Sequence of chain 1.A:
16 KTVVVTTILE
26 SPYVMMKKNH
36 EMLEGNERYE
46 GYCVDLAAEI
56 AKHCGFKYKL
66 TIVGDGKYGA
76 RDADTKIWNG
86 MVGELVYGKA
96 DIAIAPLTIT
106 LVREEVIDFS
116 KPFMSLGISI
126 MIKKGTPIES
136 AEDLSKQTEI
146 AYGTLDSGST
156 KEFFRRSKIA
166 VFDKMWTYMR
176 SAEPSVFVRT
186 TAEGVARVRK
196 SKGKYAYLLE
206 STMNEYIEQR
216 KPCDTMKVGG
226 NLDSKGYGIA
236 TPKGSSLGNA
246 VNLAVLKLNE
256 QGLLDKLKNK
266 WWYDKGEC

Binding-site contacts:
Ligand atom C contacts residue THR103 of chain 1.A at 3.6 Å.
Ligand atom OE2 contacts residue GLY153 of chain 1.A at 3.7 Å.
Ligand atom OXT contacts residue ARG108 of chain 1.A at 2.7 Å (salt-bridge).
Ligand atom CD contacts residue GLU205 of chain 1.A at 3.9 Å.
Ligand atom O contacts residue GLY153 of chain 1.A at 3.2 Å.
Ligand atom OXT contacts residue SER154 of chain 1.A at 4.0 Å.
Ligand atom N contacts residue TYR232 of chain 1.A at 3.6 Å.
Ligand atom CG contacts residue LEU150 of chain 1.A at 3.9 Å (hydrophobic).
Ligand atom O contacts residue ARG108 of chain 1.A at 2.9 Å (salt-bridge).
Ligand atom CA contacts residue GLU205 of chain 1.A at 3.3 Å.
Ligand atom C contacts residue PRO101 of chain 1.A at 4.2 Å (hydrophobic).
Ligand atom C contacts residue ARG108 of chain 1.A at 3.4 Å.
Ligand atom CB contacts residue LEU150 of chain 1.A at 4.1 Å (hydrophobic).
Ligand atom N contacts residue GLU205 of chain 1.A at 2.7 Å (salt-bridge).
Ligand atom CB contacts residue GLU205 of chain 1.A at 4.0 Å.
Ligand atom OE2 contacts residue SER154 of chain 1.A at 3.3 Å (h-bond).
Ligand atom CD contacts residue THR155 of chain 1.A at 3.2 Å.
Ligand atom CG contacts residue GLU205 of chain 1.A at 3.6 Å.
Ligand atom O contacts residue TYR73 of chain 1.A at 3.5 Å.
Ligand atom N contacts residue PRO101 of chain 1.A at 2.6 Å (h-bond).
Ligand atom C contacts residue SER154 of chain 1.A at 3.4 Å.
Ligand atom CA contacts residue SER154 of chain 1.A at 3.3 Å.
Ligand atom OE1 contacts residue THR155 of chain 1.A at 2.6 Å (h-bond).
Ligand atom OE2 contacts residue LEU150 of chain 1.A at 4.1 Å.
Ligand atom OE2 contacts residue THR155 of chain 1.A at 3.1 Å (h-bond).
Ligand atom N contacts residue SER154 of chain 1.A at 4.2 Å.
Ligand atom OXT contacts residue PRO101 of chain 1.A at 3.7 Å.
Ligand atom O contacts residue SER154 of chain 1.A at 2.8 Å (h-bond).
Ligand atom OE1 contacts residue GLU205 of chain 1.A at 3.6 Å.
Ligand atom CA contacts residue THR103 of chain 1.A at 3.3 Å.
Ligand atom CA contacts residue TYR73 of chain 1.A at 4.1 Å (hydrophobic).
Ligand atom CA contacts residue PRO101 of chain 1.A at 3.9 Å (hydrophobic).
Ligand atom N contacts residue TYR73 of chain 1.A at 4.0 Å.
Ligand atom N contacts residue THR103 of chain 1.A at 2.9 Å (h-bond).
Ligand atom OXT contacts residue TYR73 of chain 1.A at 3.6 Å.
Ligand atom CD contacts residue LEU150 of chain 1.A at 4.1 Å (hydrophobic).
Ligand atom C contacts residue TYR73 of chain 1.A at 3.7 Å (hydrophobic).
Ligand atom OXT contacts residue THR103 of chain 1.A at 2.9 Å (h-bond).
Ligand atom OXT contacts residue LEU102 of chain 1.A at 3.6 Å.
Ligand atom CB contacts residue TYR73 of chain 1.A at 3.5 Å (hydrophobic).

A small-molecule ligand and the protein it binds are described below.
Small molecule (SMILES): N[C@@H](CCC(=O)O)C(=O)O